Sequence of chain 1.A:
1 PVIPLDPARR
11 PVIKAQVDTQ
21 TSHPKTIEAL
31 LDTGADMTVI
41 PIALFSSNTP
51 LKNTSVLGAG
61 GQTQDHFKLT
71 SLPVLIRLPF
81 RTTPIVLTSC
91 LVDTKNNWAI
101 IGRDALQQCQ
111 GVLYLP

The small molecule below binds the protein below.
Small molecule (SMILES): C[C@@H](NC(=O)[C@H]1N(C(=O)[C@@H](O)[C@H](Cc2ccccc2)NC(=O)[C@@H](NC(=O)[C@@H](N)c2ccccc2)C(C)(C)C)CSC1(C)C)C(C)(C)C

Binding-site contacts:
Ligand atom CAA contacts residue LEU57 of chain 1.A at 3.5 Å (hydrophobic).
Ligand atom CAV contacts residue ILE100 of chain 1.A at 3.7 Å (hydrophobic).
Ligand atom NBR contacts residue ASP32 of chain 1.B at 3.6 Å (salt-bridge).
Ligand atom CAT contacts residue ARG10 of chain 1.A at 3.1 Å.
Ligand atom CBM contacts residue LEU57 of chain 1.B at 3.4 Å (hydrophobic).
Ligand atom CAG contacts residue MET37 of chain 1.B at 3.5 Å (hydrophobic).
Ligand atom O contacts residue GLY58 of chain 1.B at 3.7 Å.
Ligand atom OAO contacts residue ASP32 of chain 1.B at 2.8 Å (salt-bridge).
Ligand atom CBA contacts residue ASP32 of chain 1.A at 3.5 Å.
Ligand atom CAD contacts residue ALA59 of chain 1.B at 3.7 Å (hydrophobic).
Ligand atom NAJ contacts residue ASP36 of chain 1.B at 2.9 Å (salt-bridge).
Ligand atom OAN contacts residue GLY34 of chain 1.A at 3.5 Å.
Ligand atom CAH contacts residue LEU57 of chain 1.A at 3.6 Å (hydrophobic).
Ligand atom CAR contacts residue ALA59 of chain 1.B at 3.2 Å (hydrophobic).
Ligand atom CBI contacts residue ASP32 of chain 1.B at 3.3 Å.
Ligand atom CBN contacts residue ASP32 of chain 1.A at 3.8 Å.
Ligand atom CG1 contacts residue VAL56 of chain 1.B at 3.4 Å (hydrophobic).
Ligand atom OAO contacts residue ASP32 of chain 1.A at 2.9 Å (salt-bridge).
Ligand atom OAO contacts residue GLY34 of chain 1.B at 3.0 Å.
Ligand atom CBF contacts residue LEU57 of chain 1.B at 3.7 Å (hydrophobic).
Ligand atom CAR contacts residue GLY58 of chain 1.B at 3.7 Å.
Ligand atom CBQ contacts residue GLY34 of chain 1.A at 3.3 Å.
Ligand atom CBI contacts residue ASP32 of chain 1.A at 3.6 Å.
Ligand atom O contacts residue ALA59 of chain 1.A at 3.5 Å.
Ligand atom CAP contacts residue GLY58 of chain 1.B at 3.7 Å.
Ligand atom CAC contacts residue MET37 of chain 1.A at 3.7 Å (hydrophobic).
Ligand atom OAN contacts residue ASP32 of chain 1.A at 2.8 Å (salt-bridge).
Ligand atom OAN contacts residue ALA35 of chain 1.A at 3.7 Å.
Ligand atom CAI contacts residue LEU30 of chain 1.B at 3.2 Å (hydrophobic).
Ligand atom OAK contacts residue ASP36 of chain 1.B at 3.2 Å.
Ligand atom CAP contacts residue TRP98 of chain 1.A at 3.3 Å (hydrophobic).
Ligand atom NBC contacts residue GLY34 of chain 1.B at 3.0 Å (h-bond).
Ligand atom CBN contacts residue ASP32 of chain 1.B at 3.0 Å.
Ligand atom CAA contacts residue VAL56 of chain 1.A at 3.7 Å (hydrophobic).
Ligand atom CAX contacts residue ARG10 of chain 1.A at 3.5 Å.
Ligand atom CAZ contacts residue ASP32 of chain 1.B at 3.7 Å.
Ligand atom N contacts residue LEU57 of chain 1.B at 3.0 Å (h-bond).
Ligand atom OAO contacts residue ALA35 of chain 1.B at 3.5 Å (h-bond).
Ligand atom CAI contacts residue GLY34 of chain 1.A at 3.6 Å.
Ligand atom CG1 contacts residue ALA59 of chain 1.A at 3.6 Å (hydrophobic).

Sequence of chain 1.B:
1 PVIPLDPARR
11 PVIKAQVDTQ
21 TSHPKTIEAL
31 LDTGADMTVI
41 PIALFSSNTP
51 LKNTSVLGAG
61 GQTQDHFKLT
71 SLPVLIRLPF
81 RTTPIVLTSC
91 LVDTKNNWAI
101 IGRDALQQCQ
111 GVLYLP